Binding-site contacts:
Ligand atom O3 contacts residue ARG161 of chain 2.A at 2.6 Å (salt-bridge).
Ligand atom O3 contacts residue ASP158 of chain 2.A at 4.5 Å.
Ligand atom O1 contacts residue NAI1 of chain 2.C at 3.5 Å.
Ligand atom N1 contacts residue ALA229 of chain 2.A at 4.2 Å.
Ligand atom O3 contacts residue HIS186 of chain 2.A at 3.3 Å.
Ligand atom N1 contacts residue THR239 of chain 2.A at 3.8 Å.
Ligand atom O3 contacts residue ALA229 of chain 2.A at 3.3 Å.
Ligand atom C2 contacts residue ALA229 of chain 2.A at 3.2 Å (hydrophobic).
Ligand atom C2 contacts residue NAI1 of chain 2.C at 3.6 Å.
Ligand atom O2 contacts residue ALA229 of chain 2.A at 3.3 Å.
Ligand atom O1 contacts residue HIS186 of chain 2.A at 2.8 Å (h-bond).
Ligand atom O1 contacts residue ARG97 of chain 2.A at 2.7 Å (salt-bridge).
Ligand atom N1 contacts residue ASN130 of chain 2.A at 3.9 Å.
Ligand atom C2 contacts residue ARG97 of chain 2.A at 3.4 Å.
Ligand atom O2 contacts residue SER240 of chain 2.A at 2.8 Å (h-bond).
Ligand atom C2 contacts residue LEU157 of chain 2.A at 3.9 Å (hydrophobic).
Ligand atom O3 contacts residue ARG97 of chain 2.A at 3.0 Å (salt-bridge).
Ligand atom O2 contacts residue ARG161 of chain 2.A at 2.7 Å (salt-bridge).
Ligand atom C1 contacts residue ASN130 of chain 2.A at 4.0 Å.
Ligand atom C1 contacts residue HIS186 of chain 2.A at 3.7 Å.
Ligand atom C1 contacts residue NAI1 of chain 2.C at 3.3 Å.
Ligand atom O2 contacts residue LEU157 of chain 2.A at 3.8 Å.
Ligand atom C2 contacts residue ARG161 of chain 2.A at 3.4 Å.
Ligand atom N1 contacts residue ARG97 of chain 2.A at 4.2 Å.
Ligand atom O3 contacts residue NAI1 of chain 2.C at 4.2 Å.
Ligand atom O1 contacts residue ASN130 of chain 2.A at 3.3 Å (h-bond).
Ligand atom N1 contacts residue NAI1 of chain 2.C at 3.4 Å.
Ligand atom C1 contacts residue SER240 of chain 2.A at 4.5 Å.
Ligand atom O2 contacts residue ARG97 of chain 2.A at 4.5 Å.
Ligand atom C2 contacts residue HIS186 of chain 2.A at 4.0 Å.
Ligand atom C1 contacts residue ALA229 of chain 2.A at 3.9 Å (hydrophobic).
Ligand atom C1 contacts residue ARG97 of chain 2.A at 3.5 Å.
Ligand atom C2 contacts residue SER240 of chain 2.A at 3.8 Å.
Ligand atom O2 contacts residue NAI1 of chain 2.C at 3.8 Å.
Ligand atom O3 contacts residue LEU157 of chain 2.A at 3.6 Å.

Sequence of chain 2.A:
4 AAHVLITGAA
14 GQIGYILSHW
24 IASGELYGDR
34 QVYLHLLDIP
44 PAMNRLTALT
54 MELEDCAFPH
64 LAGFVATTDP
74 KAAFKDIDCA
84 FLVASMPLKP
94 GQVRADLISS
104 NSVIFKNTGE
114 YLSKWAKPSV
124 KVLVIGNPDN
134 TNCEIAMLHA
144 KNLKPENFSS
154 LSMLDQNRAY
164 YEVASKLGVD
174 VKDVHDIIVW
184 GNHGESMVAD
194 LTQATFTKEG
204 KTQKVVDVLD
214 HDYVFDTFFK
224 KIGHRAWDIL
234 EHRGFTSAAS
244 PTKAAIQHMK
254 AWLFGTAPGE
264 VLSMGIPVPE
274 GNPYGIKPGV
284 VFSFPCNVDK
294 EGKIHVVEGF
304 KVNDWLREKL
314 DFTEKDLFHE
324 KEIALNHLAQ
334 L

A protein and the small-molecule ligand that binds it are described below.
Small molecule (SMILES): NC(=O)C(=O)O